The small molecule below binds the protein below.
Small molecule (SMILES): CC(=O)N[C@H]1[C@H](O[C@H]2[C@H](O)[C@@H](NC(C)=O)CO[C@@H]2CO)O[C@H](CO)[C@@H](O)[C@@H]1O

Binding-site contacts:
Ligand atom C3 contacts residue ASN820 of chain 1.C at 3.9 Å.
Ligand atom O5 contacts residue SER822 of chain 1.C at 4.4 Å.
Ligand atom C1 contacts residue ASN820 of chain 1.C at 1.5 Å.
Ligand atom C1 contacts residue SER822 of chain 1.C at 3.5 Å.
Ligand atom N2 contacts residue ASN820 of chain 1.C at 3.0 Å (h-bond).
Ligand atom C5 contacts residue GLN823 of chain 1.C at 4.5 Å.
Ligand atom N2 contacts residue SER822 of chain 1.C at 3.8 Å.
Ligand atom C4 contacts residue ASN820 of chain 1.C at 4.3 Å.
Ligand atom O5 contacts residue ASN820 of chain 1.C at 2.4 Å (h-bond).
Ligand atom O7 contacts residue ASN820 of chain 1.C at 3.2 Å (h-bond).
Ligand atom C7 contacts residue ASN820 of chain 1.C at 3.3 Å.
Ligand atom C3 contacts residue SER822 of chain 1.C at 4.2 Å.
Ligand atom C2 contacts residue SER822 of chain 1.C at 4.1 Å.
Ligand atom C5 contacts residue ASN820 of chain 1.C at 3.8 Å.
Ligand atom C8 contacts residue ASN820 of chain 1.C at 3.8 Å.
Ligand atom C8 contacts residue LYS814 of chain 1.C at 4.1 Å.
Ligand atom C2 contacts residue ASN820 of chain 1.C at 2.5 Å.

Sequence of chain 1.C:
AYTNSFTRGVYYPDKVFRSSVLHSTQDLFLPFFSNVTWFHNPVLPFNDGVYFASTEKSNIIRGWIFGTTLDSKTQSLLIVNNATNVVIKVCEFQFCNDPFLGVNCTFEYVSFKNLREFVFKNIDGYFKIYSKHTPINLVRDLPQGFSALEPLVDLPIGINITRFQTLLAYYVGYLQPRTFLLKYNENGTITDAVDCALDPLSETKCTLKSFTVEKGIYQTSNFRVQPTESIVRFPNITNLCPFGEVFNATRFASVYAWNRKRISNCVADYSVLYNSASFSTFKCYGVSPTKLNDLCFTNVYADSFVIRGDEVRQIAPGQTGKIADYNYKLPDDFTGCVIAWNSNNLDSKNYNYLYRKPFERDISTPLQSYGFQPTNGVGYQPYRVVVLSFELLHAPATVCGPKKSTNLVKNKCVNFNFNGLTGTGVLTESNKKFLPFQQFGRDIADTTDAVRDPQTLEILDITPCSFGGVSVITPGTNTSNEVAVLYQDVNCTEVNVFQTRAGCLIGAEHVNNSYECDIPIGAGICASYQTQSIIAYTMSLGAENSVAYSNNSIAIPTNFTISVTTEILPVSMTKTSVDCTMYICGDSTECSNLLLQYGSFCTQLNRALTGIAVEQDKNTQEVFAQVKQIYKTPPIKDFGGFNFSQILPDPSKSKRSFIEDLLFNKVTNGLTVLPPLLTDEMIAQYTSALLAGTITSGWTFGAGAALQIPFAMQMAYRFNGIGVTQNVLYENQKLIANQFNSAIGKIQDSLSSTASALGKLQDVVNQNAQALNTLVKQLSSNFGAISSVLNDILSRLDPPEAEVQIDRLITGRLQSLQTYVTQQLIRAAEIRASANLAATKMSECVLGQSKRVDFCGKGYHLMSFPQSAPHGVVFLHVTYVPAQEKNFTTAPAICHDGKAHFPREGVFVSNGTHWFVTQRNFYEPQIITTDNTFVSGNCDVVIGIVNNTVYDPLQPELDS